Binding-site contacts:
Ligand atom N2 contacts residue GLY123 of chain 1.B at 4.3 Å.
Ligand atom O7 contacts residue ASN125 of chain 1.B at 4.1 Å.
Ligand atom C4 contacts residue ASN125 of chain 1.B at 4.2 Å.
Ligand atom C5 contacts residue TYR175 of chain 1.B at 3.8 Å (hydrophobic).
Ligand atom C3 contacts residue ASN125 of chain 1.B at 3.8 Å.
Ligand atom N2 contacts residue ASN125 of chain 1.B at 2.9 Å (h-bond).
Ligand atom C7 contacts residue GLY123 of chain 1.B at 4.4 Å.
Ligand atom C8 contacts residue GLY123 of chain 1.B at 3.4 Å.
Ligand atom O5 contacts residue ASN125 of chain 1.B at 2.4 Å (h-bond).
Ligand atom O5 contacts residue TYR175 of chain 1.B at 4.0 Å.
Ligand atom C5 contacts residue ASN125 of chain 1.B at 3.7 Å.
Ligand atom C7 contacts residue ASN125 of chain 1.B at 3.7 Å.
Ligand atom C1 contacts residue ASN125 of chain 1.B at 1.4 Å.
Ligand atom C2 contacts residue ASN125 of chain 1.B at 2.5 Å.
Ligand atom C6 contacts residue TYR175 of chain 1.B at 3.8 Å (hydrophobic).

Sequence of chain 1.B:
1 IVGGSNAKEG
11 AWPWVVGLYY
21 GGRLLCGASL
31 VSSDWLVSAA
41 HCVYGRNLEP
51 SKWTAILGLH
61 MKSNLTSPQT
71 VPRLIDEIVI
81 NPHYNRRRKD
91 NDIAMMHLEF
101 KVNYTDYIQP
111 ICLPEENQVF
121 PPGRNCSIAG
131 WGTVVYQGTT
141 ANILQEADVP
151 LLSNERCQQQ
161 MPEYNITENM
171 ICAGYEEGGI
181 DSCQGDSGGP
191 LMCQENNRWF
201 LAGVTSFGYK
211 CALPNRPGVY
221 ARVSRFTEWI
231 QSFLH

A protein and the small-molecule ligand that binds it are described below.
Small molecule (SMILES): CC(=O)N[C@@H]1[C@@H](O)[C@H](O)[C@@H](CO)O[C@H]1O